Binding-site contacts:
Ligand atom N2 contacts residue ASN600 of chain 1.A at 2.9 Å (h-bond).
Ligand atom C2 contacts residue ASN600 of chain 1.A at 2.5 Å.
Ligand atom C7 contacts residue ASN600 of chain 1.A at 3.2 Å.
Ligand atom C5 contacts residue ASN600 of chain 1.A at 3.7 Å.
Ligand atom C8 contacts residue ASN600 of chain 1.A at 4.3 Å.
Ligand atom C3 contacts residue ASN600 of chain 1.A at 3.8 Å.
Ligand atom C1 contacts residue ASN600 of chain 1.A at 1.5 Å.
Ligand atom C4 contacts residue ASN600 of chain 1.A at 4.3 Å.
Ligand atom O7 contacts residue ASN600 of chain 1.A at 3.1 Å (h-bond).
Ligand atom O5 contacts residue ASN600 of chain 1.A at 2.4 Å (h-bond).

A small-molecule ligand and the protein it binds are described below.
Small molecule (SMILES): CC(=O)N[C@@H]1[C@@H](O)[C@H](O)[C@@H](CO)O[C@H]1O

Sequence of chain 1.A:
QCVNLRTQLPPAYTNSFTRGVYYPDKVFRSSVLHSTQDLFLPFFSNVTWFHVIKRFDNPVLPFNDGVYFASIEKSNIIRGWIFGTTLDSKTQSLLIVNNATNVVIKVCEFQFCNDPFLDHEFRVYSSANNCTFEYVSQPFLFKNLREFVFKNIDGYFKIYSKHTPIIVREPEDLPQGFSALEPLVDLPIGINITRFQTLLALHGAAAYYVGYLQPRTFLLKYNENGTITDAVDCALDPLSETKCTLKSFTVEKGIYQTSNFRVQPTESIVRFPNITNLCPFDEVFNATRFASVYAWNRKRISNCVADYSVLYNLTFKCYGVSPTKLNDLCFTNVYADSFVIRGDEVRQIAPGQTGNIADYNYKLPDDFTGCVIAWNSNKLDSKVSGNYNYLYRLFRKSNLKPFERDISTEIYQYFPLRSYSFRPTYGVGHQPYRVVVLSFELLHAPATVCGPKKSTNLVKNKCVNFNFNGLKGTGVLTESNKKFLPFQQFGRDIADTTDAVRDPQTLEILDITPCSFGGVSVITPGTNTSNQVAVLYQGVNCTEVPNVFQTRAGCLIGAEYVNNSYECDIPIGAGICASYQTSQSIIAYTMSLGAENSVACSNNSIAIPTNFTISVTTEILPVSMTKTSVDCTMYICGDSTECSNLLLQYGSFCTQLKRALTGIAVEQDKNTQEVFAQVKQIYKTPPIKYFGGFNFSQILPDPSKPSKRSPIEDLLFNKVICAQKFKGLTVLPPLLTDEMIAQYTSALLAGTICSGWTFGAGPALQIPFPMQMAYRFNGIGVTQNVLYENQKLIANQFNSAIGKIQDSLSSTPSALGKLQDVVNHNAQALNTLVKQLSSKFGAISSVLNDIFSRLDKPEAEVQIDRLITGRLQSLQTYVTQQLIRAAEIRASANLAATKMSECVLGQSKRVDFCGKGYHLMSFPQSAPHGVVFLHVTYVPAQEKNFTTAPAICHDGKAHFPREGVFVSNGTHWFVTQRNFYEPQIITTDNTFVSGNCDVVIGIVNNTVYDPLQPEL